Binding-site contacts:
Ligand atom CMD contacts residue PHE41 of chain 2.B at 3.0 Å (hydrophobic).
Ligand atom O1 contacts residue PHE103 of chain 2.B at 2.9 Å (h-bond).
Ligand atom CMA contacts residue ALA70 of chain 2.B at 3.6 Å (hydrophobic).
Ligand atom CHA contacts residue HIS63 of chain 2.B at 2.8 Å.
Ligand atom C3D contacts residue LEU96 of chain 2.B at 3.5 Å (hydrophobic).
Ligand atom CBB contacts residue VAL137 of chain 2.B at 3.7 Å (hydrophobic).
Ligand atom CAC contacts residue PHE41 of chain 2.B at 3.2 Å (hydrophobic).
Ligand atom CAB contacts residue LEU106 of chain 2.B at 3.5 Å (hydrophobic).
Ligand atom ND contacts residue HIS92 of chain 2.B at 3.0 Å (h-bond).
Ligand atom CBC contacts residue PHE41 of chain 2.B at 3.2 Å (hydrophobic).
Ligand atom C4D contacts residue HIS92 of chain 2.B at 3.6 Å.
Ligand atom C4C contacts residue HIS92 of chain 2.B at 3.6 Å.
Ligand atom CAC contacts residue VAL98 of chain 2.B at 3.5 Å (hydrophobic).
Ligand atom ND contacts residue HIS63 of chain 2.B at 3.6 Å.
Ligand atom NA contacts residue HIS63 of chain 2.B at 3.7 Å.
Ligand atom CHC contacts residue PHE103 of chain 2.B at 3.3 Å (hydrophobic).
Ligand atom C2D contacts residue LEU96 of chain 2.B at 3.4 Å (hydrophobic).
Ligand atom N contacts residue HIS92 of chain 2.B at 3.2 Å.
Ligand atom NB contacts residue HIS92 of chain 2.B at 3.1 Å (h-bond).
Ligand atom CHC contacts residue LEU106 of chain 2.B at 3.5 Å (hydrophobic).
Ligand atom O2 contacts residue VAL137 of chain 2.B at 3.1 Å.
Ligand atom C3B contacts residue LEU106 of chain 2.B at 3.6 Å (hydrophobic).
Ligand atom FE contacts residue HIS92 of chain 2.B at 2.2 Å.
Ligand atom C1A contacts residue HIS63 of chain 2.B at 3.1 Å.
Ligand atom C1D contacts residue PHE42 of chain 2.B at 3.5 Å (hydrophobic).
Ligand atom C3A contacts residue LEU88 of chain 2.B at 3.5 Å (hydrophobic).
Ligand atom CMC contacts residue ASN102 of chain 2.B at 3.3 Å.
Ligand atom C1A contacts residue HIS92 of chain 2.B at 3.4 Å.
Ligand atom CAB contacts residue LEU141 of chain 2.B at 3.7 Å (hydrophobic).
Ligand atom CHD contacts residue PHE42 of chain 2.B at 3.2 Å (hydrophobic).
Ligand atom C4A contacts residue HIS92 of chain 2.B at 3.4 Å.
Ligand atom CMC contacts residue PHE103 of chain 2.B at 3.6 Å (hydrophobic).
Ligand atom NC contacts residue VAL137 of chain 2.B at 3.5 Å.
Ligand atom C1D contacts residue LEU96 of chain 2.B at 3.7 Å (hydrophobic).
Ligand atom O2D contacts residue HIS63 of chain 2.B at 3.3 Å.
Ligand atom C3B contacts residue LEU141 of chain 2.B at 3.5 Å (hydrophobic).
Ligand atom CMA contacts residue LEU88 of chain 2.B at 3.5 Å (hydrophobic).
Ligand atom C4D contacts residue HIS63 of chain 2.B at 3.1 Å.
Ligand atom NA contacts residue HIS92 of chain 2.B at 2.7 Å (h-bond).
Ligand atom C4B contacts residue LEU106 of chain 2.B at 3.7 Å (hydrophobic).

A small-molecule ligand and the protein it binds are described below.
Small molecule (SMILES): C=Cc1c(C)c2n3c1=CC1=N4->[Fe]35<-N3=C(C=2)C(/C=C/[N+](=O)[O-])=C(C)C3=Cc2c(C)c(CCC(=O)O)c(n25)C=C4C(CCC(=O)O)=C1C

Sequence of chain 2.B:
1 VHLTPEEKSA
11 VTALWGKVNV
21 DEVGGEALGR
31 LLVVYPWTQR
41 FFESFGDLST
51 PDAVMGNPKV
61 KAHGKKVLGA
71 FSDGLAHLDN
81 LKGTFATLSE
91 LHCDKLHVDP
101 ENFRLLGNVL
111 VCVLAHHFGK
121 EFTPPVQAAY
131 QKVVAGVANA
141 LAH